Binding-site contacts:
Ligand atom N contacts residue GLY25 of chain 1.P at 2.7 Å (h-bond).
Ligand atom N contacts residue THR28 of chain 1.P at 2.8 Å (h-bond).
Ligand atom CZ3 contacts residue GLY21 of chain 1.O at 3.7 Å.
Ligand atom CA contacts residue SER51 of chain 1.P at 3.9 Å.
Ligand atom CE3 contacts residue HIS31 of chain 1.O at 3.9 Å.
Ligand atom CD1 contacts residue ALA52 of chain 1.P at 4.0 Å (hydrophobic).
Ligand atom CZ2 contacts residue ILE53 of chain 1.O at 4.0 Å (hydrophobic).
Ligand atom N contacts residue ASP27 of chain 1.P at 2.9 Å (salt-bridge).
Ligand atom C contacts residue SER51 of chain 1.P at 3.5 Å.
Ligand atom CE2 contacts residue GLN45 of chain 1.O at 3.9 Å.
Ligand atom CZ2 contacts residue ALA44 of chain 1.O at 4.0 Å (hydrophobic).
Ligand atom OXT contacts residue THR47 of chain 1.O at 2.6 Å (h-bond).
Ligand atom CD1 contacts residue THR47 of chain 1.O at 3.8 Å.
Ligand atom CA contacts residue THR23 of chain 1.P at 3.8 Å.
Ligand atom CH2 contacts residue GLY21 of chain 1.O at 3.5 Å.
Ligand atom CB contacts residue THR23 of chain 1.P at 3.7 Å.
Ligand atom O contacts residue GLY25 of chain 1.P at 3.0 Å (h-bond).
Ligand atom CA contacts residue GLY25 of chain 1.P at 3.4 Å.
Ligand atom CB contacts residue SER51 of chain 1.P at 3.3 Å.
Ligand atom O contacts residue SER51 of chain 1.P at 2.8 Å (h-bond).
Ligand atom N contacts residue ARG24 of chain 1.P at 3.9 Å.
Ligand atom CG contacts residue SER51 of chain 1.P at 3.8 Å.
Ligand atom O contacts residue THR47 of chain 1.O at 3.6 Å.
Ligand atom O contacts residue ARG24 of chain 1.P at 3.5 Å.
Ligand atom OXT contacts residue HIS31 of chain 1.O at 4.0 Å.
Ligand atom C contacts residue THR47 of chain 1.O at 3.6 Å.
Ligand atom CB contacts residue THR28 of chain 1.P at 3.4 Å.
Ligand atom OXT contacts residue HIS49 of chain 1.O at 3.9 Å.
Ligand atom CA contacts residue THR28 of chain 1.P at 3.1 Å.
Ligand atom NE1 contacts residue ALA44 of chain 1.O at 3.8 Å.
Ligand atom OXT contacts residue THR50 of chain 1.O at 3.1 Å (h-bond).
Ligand atom N contacts residue THR23 of chain 1.P at 2.7 Å (h-bond).
Ligand atom CD1 contacts residue SER51 of chain 1.P at 3.5 Å.
Ligand atom CE2 contacts residue ALA44 of chain 1.O at 4.0 Å (hydrophobic).
Ligand atom CE2 contacts residue THR50 of chain 1.O at 4.0 Å.
Ligand atom CD2 contacts residue THR50 of chain 1.O at 4.0 Å.
Ligand atom C contacts residue GLY25 of chain 1.P at 3.4 Å.
Ligand atom CZ2 contacts residue THR50 of chain 1.O at 3.9 Å.
Ligand atom CD1 contacts residue GLN45 of chain 1.O at 3.6 Å.
Ligand atom NE1 contacts residue GLN45 of chain 1.O at 2.8 Å (h-bond).

Sequence of chain 1.P:
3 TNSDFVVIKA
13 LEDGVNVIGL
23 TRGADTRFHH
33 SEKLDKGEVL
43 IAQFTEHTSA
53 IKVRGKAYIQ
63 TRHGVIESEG

This small molecule binds to this protein.
Small molecule (SMILES): N[C@@H](Cc1c[nH]c2ccccc12)C(=O)O

Sequence of chain 1.O:
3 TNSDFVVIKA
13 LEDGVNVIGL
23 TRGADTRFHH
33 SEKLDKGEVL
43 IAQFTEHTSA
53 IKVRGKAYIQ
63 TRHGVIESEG